The protein below binds the small molecule below.
Small molecule (SMILES): [H]/N=C(/N)N[C@H]1[C@H](O)[C@@H](O)[C@H](O[C@@H]2O[C@@H](C)[C@](O)(C=O)[C@H]2O[C@@H]2O[C@@H](CO)[C@H](O)[C@@H](O)[C@@H]2NC)[C@@H](N/C(N)=N\[H])[C@@H]1O

Sequence of chain 1.L:
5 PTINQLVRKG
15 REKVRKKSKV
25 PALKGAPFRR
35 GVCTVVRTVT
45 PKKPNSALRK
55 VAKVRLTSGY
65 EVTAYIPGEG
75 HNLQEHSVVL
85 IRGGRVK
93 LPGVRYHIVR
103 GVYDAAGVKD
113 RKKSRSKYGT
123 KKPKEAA

Binding-site contacts:
Ligand atom C61 contacts residue LYS46 of chain 1.L at 4.1 Å.
Ligand atom CG2 contacts residue LYS91 of chain 1.L at 3.5 Å.
Ligand atom CH2 contacts residue 0TD92 of chain 1.L at 4.0 Å.
Ligand atom CH2 contacts residue LYS91 of chain 1.L at 3.9 Å.
Ligand atom O33 contacts residue MG1 of chain 1.SB at 3.9 Å.
Ligand atom CH2 contacts residue LYS46 of chain 1.L at 4.2 Å.
Ligand atom O51 contacts residue LYS46 of chain 1.L at 2.9 Å.
Ligand atom C42 contacts residue LYS91 of chain 1.L at 4.3 Å.
Ligand atom C32 contacts residue LYS91 of chain 1.L at 4.4 Å.
Ligand atom OG2 contacts residue LYS91 of chain 1.L at 2.3 Å (salt-bridge).
Ligand atom CH2 contacts residue PRO48 of chain 1.L at 3.4 Å (hydrophobic).
Ligand atom C51 contacts residue LYS46 of chain 1.L at 3.9 Å.
Ligand atom O61 contacts residue LYS46 of chain 1.L at 3.4 Å.